Binding-site contacts:
Ligand atom O7 contacts residue ASN153 of chain 37.E at 3.8 Å.
Ligand atom O5 contacts residue GLY156 of chain 37.E at 4.3 Å.
Ligand atom C1 contacts residue THR155 of chain 37.E at 3.9 Å.
Ligand atom C2 contacts residue HIS149 of chain 37.E at 3.6 Å.
Ligand atom O5 contacts residue ASN153 of chain 37.E at 2.4 Å (h-bond).
Ligand atom C5 contacts residue ASN153 of chain 37.E at 3.7 Å.
Ligand atom O3 contacts residue HIS149 of chain 37.E at 4.1 Å.
Ligand atom C5 contacts residue THR155 of chain 37.E at 3.9 Å.
Ligand atom C6 contacts residue HIS158 of chain 37.E at 4.3 Å.
Ligand atom C5 contacts residue HIS158 of chain 37.E at 4.3 Å.
Ligand atom C6 contacts residue THR155 of chain 37.E at 4.4 Å.
Ligand atom O6 contacts residue HIS158 of chain 37.E at 3.8 Å.
Ligand atom O5 contacts residue HIS158 of chain 37.E at 3.1 Å.
Ligand atom C2 contacts residue ASN153 of chain 37.E at 2.5 Å.
Ligand atom C1 contacts residue HIS149 of chain 37.E at 4.2 Å.
Ligand atom N2 contacts residue HIS149 of chain 37.E at 3.4 Å.
Ligand atom C4 contacts residue ASN153 of chain 37.E at 4.2 Å.
Ligand atom C3 contacts residue ASN153 of chain 37.E at 3.8 Å.
Ligand atom C8 contacts residue GLY102 of chain 29.E at 4.2 Å.
Ligand atom C1 contacts residue ASN153 of chain 37.E at 1.4 Å.
Ligand atom O6 contacts residue LYS157 of chain 37.E at 4.2 Å.
Ligand atom C1 contacts residue HIS158 of chain 37.E at 3.8 Å.
Ligand atom O5 contacts residue THR155 of chain 37.E at 3.8 Å.
Ligand atom N2 contacts residue ASN153 of chain 37.E at 2.9 Å (h-bond).
Ligand atom C6 contacts residue LYS157 of chain 37.E at 4.2 Å.
Ligand atom O7 contacts residue THR155 of chain 37.E at 4.1 Å.
Ligand atom C7 contacts residue ASN153 of chain 37.E at 3.5 Å.

Sequence of chain 37.E:
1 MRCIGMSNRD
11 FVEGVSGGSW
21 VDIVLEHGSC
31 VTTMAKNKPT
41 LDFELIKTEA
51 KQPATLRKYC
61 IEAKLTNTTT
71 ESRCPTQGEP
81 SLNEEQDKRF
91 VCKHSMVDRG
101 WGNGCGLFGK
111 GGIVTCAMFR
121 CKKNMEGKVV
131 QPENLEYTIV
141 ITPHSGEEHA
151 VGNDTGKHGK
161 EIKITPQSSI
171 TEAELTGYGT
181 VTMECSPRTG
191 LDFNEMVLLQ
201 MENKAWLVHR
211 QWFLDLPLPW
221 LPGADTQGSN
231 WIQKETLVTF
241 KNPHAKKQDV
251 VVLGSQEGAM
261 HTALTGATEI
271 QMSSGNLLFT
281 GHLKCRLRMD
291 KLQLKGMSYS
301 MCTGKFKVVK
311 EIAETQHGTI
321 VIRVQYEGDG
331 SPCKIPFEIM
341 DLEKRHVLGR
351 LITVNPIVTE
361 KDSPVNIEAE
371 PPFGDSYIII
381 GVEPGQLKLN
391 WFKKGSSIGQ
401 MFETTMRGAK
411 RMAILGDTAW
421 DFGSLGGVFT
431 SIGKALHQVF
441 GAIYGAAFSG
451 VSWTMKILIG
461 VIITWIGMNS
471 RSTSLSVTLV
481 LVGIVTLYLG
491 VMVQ

The protein below binds the small molecule below.
Small molecule (SMILES): CC(=O)N[C@@H]1[C@@H](O)[C@H](O)[C@@H](CO)O[C@H]1O

Sequence of chain 29.E:
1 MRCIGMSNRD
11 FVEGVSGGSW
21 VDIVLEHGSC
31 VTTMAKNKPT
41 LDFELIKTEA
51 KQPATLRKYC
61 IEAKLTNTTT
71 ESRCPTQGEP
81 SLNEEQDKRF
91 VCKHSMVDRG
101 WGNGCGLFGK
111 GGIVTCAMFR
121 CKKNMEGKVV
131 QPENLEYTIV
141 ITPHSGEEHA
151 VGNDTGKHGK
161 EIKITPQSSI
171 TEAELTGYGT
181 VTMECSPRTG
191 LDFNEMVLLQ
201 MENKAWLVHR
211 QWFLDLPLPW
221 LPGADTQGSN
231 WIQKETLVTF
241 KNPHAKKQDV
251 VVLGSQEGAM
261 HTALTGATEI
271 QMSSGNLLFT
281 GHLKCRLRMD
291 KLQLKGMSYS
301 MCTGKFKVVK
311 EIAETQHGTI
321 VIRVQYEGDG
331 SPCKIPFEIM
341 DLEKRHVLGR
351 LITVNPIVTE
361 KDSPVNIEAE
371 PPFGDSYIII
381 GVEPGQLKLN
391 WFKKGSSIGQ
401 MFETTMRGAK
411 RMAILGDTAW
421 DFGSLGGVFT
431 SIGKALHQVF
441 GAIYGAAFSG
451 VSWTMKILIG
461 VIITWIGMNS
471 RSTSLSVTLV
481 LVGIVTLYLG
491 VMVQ